A protein and the small-molecule ligand that binds it are described below.
Small molecule (SMILES): C[C@]12CC[C@H](OS(=O)(=O)O)CC1=CC[C@@H]1[C@@H]2CC[C@]2(C)C(=O)CC[C@@H]12

Sequence of chain 1.E:
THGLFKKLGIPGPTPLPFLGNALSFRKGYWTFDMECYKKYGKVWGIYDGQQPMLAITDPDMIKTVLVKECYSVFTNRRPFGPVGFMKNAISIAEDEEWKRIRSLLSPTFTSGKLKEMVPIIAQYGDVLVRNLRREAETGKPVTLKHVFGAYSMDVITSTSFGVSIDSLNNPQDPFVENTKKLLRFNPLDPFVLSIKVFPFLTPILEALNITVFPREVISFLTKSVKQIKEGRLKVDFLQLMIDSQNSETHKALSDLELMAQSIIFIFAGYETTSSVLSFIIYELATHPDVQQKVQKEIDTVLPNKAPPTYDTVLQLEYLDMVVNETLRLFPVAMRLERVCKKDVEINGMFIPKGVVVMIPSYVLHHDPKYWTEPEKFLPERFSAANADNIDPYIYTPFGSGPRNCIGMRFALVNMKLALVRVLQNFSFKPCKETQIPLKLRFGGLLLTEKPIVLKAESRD

Binding-site contacts:
Ligand atom C08 contacts residue GLY56 of chain 1.E at 4.4 Å.
Ligand atom C25 contacts residue ARG33 of chain 1.E at 4.2 Å.
Ligand atom C04 contacts residue LEU26 of chain 1.E at 4.5 Å (hydrophobic).
Ligand atom C13 contacts residue ARG33 of chain 1.E at 3.9 Å.
Ligand atom O11 contacts residue GLN57 of chain 1.E at 4.2 Å.
Ligand atom C12 contacts residue ALA29 of chain 1.E at 3.4 Å (hydrophobic).
Ligand atom C25 contacts residue LEU200 of chain 1.E at 4.5 Å (hydrophobic).
Ligand atom C01 contacts residue LEU200 of chain 1.E at 3.7 Å (hydrophobic).
Ligand atom C09 contacts residue ALA29 of chain 1.E at 4.4 Å (hydrophobic).
Ligand atom C07 contacts residue ALA29 of chain 1.E at 4.1 Å (hydrophobic).
Ligand atom C18 contacts residue LEU30 of chain 1.E at 3.7 Å (hydrophobic).
Ligand atom C06 contacts residue ALA29 of chain 1.E at 4.4 Å (hydrophobic).
Ligand atom C03 contacts residue LEU26 of chain 1.E at 4.0 Å (hydrophobic).
Ligand atom C08 contacts residue LYS203 of chain 1.E at 4.2 Å.
Ligand atom O11 contacts residue VAL204 of chain 1.E at 3.0 Å.
Ligand atom C08 contacts residue ASP55 of chain 1.E at 4.0 Å.
Ligand atom O24 contacts residue LEU30 of chain 1.E at 4.2 Å.
Ligand atom C01 contacts residue VAL204 of chain 1.E at 4.1 Å (hydrophobic).
Ligand atom C09 contacts residue GLY56 of chain 1.E at 3.7 Å.
Ligand atom C14 contacts residue LEU30 of chain 1.E at 4.0 Å (hydrophobic).
Ligand atom C19 contacts residue LEU30 of chain 1.E at 3.8 Å (hydrophobic).
Ligand atom C09 contacts residue GLN57 of chain 1.E at 4.5 Å.
Ligand atom C09 contacts residue ASP55 of chain 1.E at 4.4 Å.
Ligand atom C09 contacts residue LYS203 of chain 1.E at 4.5 Å.
Ligand atom O11 contacts residue LYS203 of chain 1.E at 3.8 Å.
Ligand atom O11 contacts residue PHE25 of chain 1.E at 4.0 Å.
Ligand atom C13 contacts residue LEU30 of chain 1.E at 4.0 Å (hydrophobic).
Ligand atom C12 contacts residue ARG33 of chain 1.E at 4.4 Å.
Ligand atom C19 contacts residue ARG33 of chain 1.E at 3.5 Å.
Ligand atom C14 contacts residue ARG33 of chain 1.E at 4.1 Å.
Ligand atom C07 contacts residue LEU26 of chain 1.E at 4.2 Å (hydrophobic).
Ligand atom C13 contacts residue ALA29 of chain 1.E at 4.4 Å (hydrophobic).
Ligand atom C10 contacts residue VAL204 of chain 1.E at 3.8 Å (hydrophobic).
Ligand atom C03 contacts residue VAL204 of chain 1.E at 4.0 Å (hydrophobic).
Ligand atom C05 contacts residue LEU26 of chain 1.E at 4.2 Å (hydrophobic).
Ligand atom S21 contacts residue LEU30 of chain 1.E at 4.5 Å.
Ligand atom C08 contacts residue ALA29 of chain 1.E at 3.6 Å (hydrophobic).
Ligand atom O24 contacts residue ARG33 of chain 1.E at 4.0 Å.
Ligand atom C02 contacts residue VAL204 of chain 1.E at 4.2 Å (hydrophobic).
Ligand atom O23 contacts residue LEU30 of chain 1.E at 3.9 Å.